Sequence of chain 1.A:
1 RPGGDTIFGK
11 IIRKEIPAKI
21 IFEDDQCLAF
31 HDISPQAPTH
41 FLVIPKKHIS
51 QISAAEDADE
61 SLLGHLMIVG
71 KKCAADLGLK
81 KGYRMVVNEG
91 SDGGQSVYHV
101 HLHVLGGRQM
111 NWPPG

The small molecule below binds the protein below.
Small molecule (SMILES): Nc1ncnc2c1nc(Br)n2[C@@H]1O[C@H](COP(=O)(O)O)[C@@H](O)[C@H]1O

Binding-site contacts:
Ligand atom O5' contacts residue HIS101 of chain 1.A at 2.9 Å (h-bond).
Ligand atom C3' contacts residue ASP32 of chain 1.A at 3.6 Å.
Ligand atom N3 contacts residue PHE30 of chain 1.A at 3.8 Å.
Ligand atom O3P contacts residue ASN88 of chain 1.A at 2.8 Å (h-bond).
Ligand atom O2' contacts residue SER34 of chain 1.A at 3.4 Å (h-bond).
Ligand atom N9 contacts residue ILE33 of chain 1.A at 3.7 Å.
Ligand atom C4' contacts residue ASP32 of chain 1.A at 3.8 Å.
Ligand atom O2' contacts residue ASP32 of chain 1.A at 2.7 Å (salt-bridge).
Ligand atom O3P contacts residue HIS101 of chain 1.A at 3.0 Å (h-bond).
Ligand atom C5' contacts residue HIS101 of chain 1.A at 3.8 Å.
Ligand atom P contacts residue GLY94 of chain 1.A at 3.7 Å.
Ligand atom C5 contacts residue ILE33 of chain 1.A at 3.9 Å (hydrophobic).
Ligand atom O1P contacts residue SER96 of chain 1.A at 3.2 Å (h-bond).
Ligand atom C2 contacts residue ILE33 of chain 1.A at 3.3 Å (hydrophobic).
Ligand atom C2 contacts residue HIS31 of chain 1.A at 3.4 Å.
Ligand atom O2P contacts residue SER96 of chain 1.A at 2.8 Å (h-bond).
Ligand atom O5' contacts residue HIS103 of chain 1.A at 3.4 Å (h-bond).
Ligand atom N3 contacts residue ILE33 of chain 1.A at 3.3 Å (h-bond).
Ligand atom N3 contacts residue ASP32 of chain 1.A at 3.8 Å.
Ligand atom O3' contacts residue HIS103 of chain 1.A at 3.7 Å.
Ligand atom C2' contacts residue ASP32 of chain 1.A at 3.5 Å.
Ligand atom P contacts residue SER96 of chain 1.A at 3.8 Å.
Ligand atom C1' contacts residue ASP32 of chain 1.A at 3.5 Å.
Ligand atom C5' contacts residue SER96 of chain 1.A at 3.8 Å.
Ligand atom O4' contacts residue PHE8 of chain 1.A at 3.6 Å.
Ligand atom O3P contacts residue HIS103 of chain 1.A at 3.0 Å (h-bond).
Ligand atom O2P contacts residue HIS101 of chain 1.A at 3.2 Å (h-bond).
Ligand atom O2P contacts residue GLN95 of chain 1.A at 3.6 Å.
Ligand atom P contacts residue HIS103 of chain 1.A at 3.9 Å.
Ligand atom BR8 contacts residue ILE7 of chain 1.A at 3.8 Å.
Ligand atom BR8 contacts residue VAL97 of chain 1.A at 3.7 Å.
Ligand atom P contacts residue ASN88 of chain 1.A at 3.9 Å.
Ligand atom P contacts residue HIS101 of chain 1.A at 3.3 Å.
Ligand atom O2P contacts residue VAL97 of chain 1.A at 3.1 Å (h-bond).
Ligand atom O3' contacts residue ASP32 of chain 1.A at 2.7 Å (salt-bridge).
Ligand atom O2' contacts residue ILE33 of chain 1.A at 3.5 Å.
Ligand atom C4 contacts residue ILE33 of chain 1.A at 3.6 Å (hydrophobic).
Ligand atom O4' contacts residue LEU42 of chain 1.A at 3.9 Å.
Ligand atom C2 contacts residue PHE30 of chain 1.A at 3.6 Å (hydrophobic).
Ligand atom O1P contacts residue GLY94 of chain 1.A at 3.0 Å (h-bond).